The small molecule below binds the protein below.
Small molecule (SMILES): CNc1ncnc2c1ncn2[C@@H]1O[C@H](CO)[C@@H](O)[C@H]1O

Sequence of chain 5.A:
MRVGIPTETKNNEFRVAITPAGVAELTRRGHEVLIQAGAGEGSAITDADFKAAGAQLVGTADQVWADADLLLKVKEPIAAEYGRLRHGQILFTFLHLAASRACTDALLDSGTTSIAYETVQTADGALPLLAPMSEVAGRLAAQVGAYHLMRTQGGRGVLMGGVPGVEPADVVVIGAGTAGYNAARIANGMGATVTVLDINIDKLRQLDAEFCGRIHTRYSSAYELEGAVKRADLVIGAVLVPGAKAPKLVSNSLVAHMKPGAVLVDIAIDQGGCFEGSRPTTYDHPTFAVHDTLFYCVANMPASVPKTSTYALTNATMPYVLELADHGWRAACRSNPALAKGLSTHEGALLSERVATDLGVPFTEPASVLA

Binding-site contacts:
Ligand atom C4' contacts residue ASP198 of chain 5.A at 3.6 Å.
Ligand atom CZ contacts residue LEU249 of chain 5.A at 3.9 Å (hydrophobic).
Ligand atom O5' contacts residue LEU240 of chain 5.A at 3.1 Å (h-bond).
Ligand atom O3' contacts residue LYS203 of chain 5.A at 3.0 Å (salt-bridge).
Ligand atom C4 contacts residue VAL239 of chain 5.A at 3.7 Å (hydrophobic).
Ligand atom C3' contacts residue LYS203 of chain 5.A at 3.7 Å.
Ligand atom O4' contacts residue GLY175 of chain 5.A at 4.0 Å.
Ligand atom C2 contacts residue ILE174 of chain 5.A at 4.0 Å (hydrophobic).
Ligand atom C2' contacts residue ASP198 of chain 5.A at 3.4 Å.
Ligand atom N9 contacts residue ASP198 of chain 5.A at 4.0 Å.
Ligand atom N1 contacts residue SER220 of chain 5.A at 2.9 Å (h-bond).
Ligand atom N9 contacts residue VAL239 of chain 5.A at 3.8 Å.
Ligand atom O2' contacts residue ILE199 of chain 5.A at 3.8 Å.
Ligand atom N7 contacts residue VAL239 of chain 5.A at 4.0 Å.
Ligand atom C1' contacts residue ASP198 of chain 5.A at 3.4 Å.
Ligand atom N7 contacts residue ILE199 of chain 5.A at 4.0 Å.
Ligand atom C5' contacts residue GOL1 of chain 5.C at 3.7 Å.
Ligand atom C2 contacts residue SER220 of chain 5.A at 3.3 Å.
Ligand atom N3 contacts residue VAL239 of chain 5.A at 3.8 Å.
Ligand atom CZ contacts residue SER220 of chain 5.A at 3.5 Å.
Ligand atom O3' contacts residue ASP198 of chain 5.A at 2.7 Å (salt-bridge).
Ligand atom C8 contacts residue VAL239 of chain 5.A at 3.6 Å (hydrophobic).
Ligand atom N3 contacts residue LEU197 of chain 5.A at 3.8 Å.
Ligand atom C4 contacts residue ASP198 of chain 5.A at 4.0 Å.
Ligand atom C6 contacts residue LEU249 of chain 5.A at 3.8 Å (hydrophobic).
Ligand atom N6 contacts residue LEU249 of chain 5.A at 3.4 Å.
Ligand atom N3 contacts residue ILE199 of chain 5.A at 3.8 Å.
Ligand atom O4' contacts residue VAL239 of chain 5.A at 3.5 Å.
Ligand atom C5' contacts residue ALA238 of chain 5.A at 3.9 Å (hydrophobic).
Ligand atom O3' contacts residue GLY177 of chain 5.A at 4.0 Å.
Ligand atom C2 contacts residue ASP198 of chain 5.A at 3.5 Å.
Ligand atom C2 contacts residue LEU197 of chain 5.A at 3.6 Å (hydrophobic).
Ligand atom C3' contacts residue ASP198 of chain 5.A at 3.5 Å.
Ligand atom C2 contacts residue ILE199 of chain 5.A at 4.0 Å (hydrophobic).
Ligand atom O2' contacts residue ASP198 of chain 5.A at 2.6 Å (salt-bridge).
Ligand atom C6 contacts residue SER220 of chain 5.A at 4.0 Å.
Ligand atom N3 contacts residue ASP198 of chain 5.A at 3.5 Å.
Ligand atom C6 contacts residue ILE199 of chain 5.A at 4.0 Å (hydrophobic).
Ligand atom O5' contacts residue VAL239 of chain 5.A at 3.8 Å.
Ligand atom O2' contacts residue ASN200 of chain 5.A at 3.9 Å.